Sequence of chain 1.C:
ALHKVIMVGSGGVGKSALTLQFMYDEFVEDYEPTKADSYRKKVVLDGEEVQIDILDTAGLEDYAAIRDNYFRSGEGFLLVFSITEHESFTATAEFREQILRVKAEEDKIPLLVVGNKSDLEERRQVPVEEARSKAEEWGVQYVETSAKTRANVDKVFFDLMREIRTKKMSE

Binding-site contacts:
Ligand atom O1A contacts residue GLY26 of chain 1.C at 3.3 Å.
Ligand atom O2B contacts residue LYS27 of chain 1.C at 3.5 Å (salt-bridge).
Ligand atom C3' contacts residue GLU41 of chain 1.C at 3.5 Å.
Ligand atom PG contacts residue MG1 of chain 1.I at 3.2 Å.
Ligand atom O6 contacts residue ASN128 of chain 1.C at 3.4 Å (h-bond).
Ligand atom O2B contacts residue SER28 of chain 1.C at 2.9 Å (h-bond).
Ligand atom O2G contacts residue GLY71 of chain 1.C at 2.8 Å (h-bond).
Ligand atom N2 contacts residue ASP131 of chain 1.C at 2.9 Å (salt-bridge).
Ligand atom O3G contacts residue PRO45 of chain 1.C at 3.5 Å.
Ligand atom O6 contacts residue LYS160 of chain 1.C at 3.6 Å (salt-bridge).
Ligand atom O3G contacts residue TYR43 of chain 1.C at 2.6 Å (h-bond).
Ligand atom C5' contacts residue GLY24 of chain 1.C at 3.5 Å.
Ligand atom O2B contacts residue MG1 of chain 1.I at 2.1 Å.
Ligand atom N3B contacts residue TYR43 of chain 1.C at 3.6 Å.
Ligand atom O2' contacts residue PHE39 of chain 1.C at 3.4 Å.
Ligand atom O1G contacts residue MG1 of chain 1.I at 2.1 Å.
Ligand atom O2' contacts residue GLU41 of chain 1.C at 3.2 Å.
Ligand atom O3A contacts residue GLY26 of chain 1.C at 3.0 Å (h-bond).
Ligand atom O2A contacts residue TYR43 of chain 1.C at 3.4 Å.
Ligand atom O6 contacts residue SER158 of chain 1.C at 3.5 Å.
Ligand atom O4' contacts residue LYS129 of chain 1.C at 3.1 Å (salt-bridge).
Ligand atom O1B contacts residue LYS27 of chain 1.C at 2.8 Å (salt-bridge).
Ligand atom N7 contacts residue ASN128 of chain 1.C at 3.1 Å (h-bond).
Ligand atom O1B contacts residue VAL25 of chain 1.C at 3.3 Å (h-bond).
Ligand atom O1A contacts residue ALA29 of chain 1.C at 2.7 Å (h-bond).
Ligand atom O2G contacts residue LYS27 of chain 1.C at 2.7 Å (salt-bridge).
Ligand atom O1G contacts residue THR46 of chain 1.C at 2.9 Å (h-bond).
Ligand atom O6 contacts residue ALA159 of chain 1.C at 2.9 Å (h-bond).
Ligand atom C8 contacts residue ALA29 of chain 1.C at 3.5 Å (hydrophobic).
Ligand atom O6 contacts residue ASP131 of chain 1.C at 3.5 Å (salt-bridge).
Ligand atom N3B contacts residue GLY24 of chain 1.C at 3.0 Å (h-bond).
Ligand atom O1A contacts residue SER28 of chain 1.C at 3.3 Å (h-bond).
Ligand atom O2' contacts residue VAL40 of chain 1.C at 2.9 Å (h-bond).
Ligand atom PB contacts residue MG1 of chain 1.I at 3.2 Å.
Ligand atom O1B contacts residue GLY26 of chain 1.C at 3.1 Å (h-bond).
Ligand atom N3B contacts residue MG1 of chain 1.I at 3.5 Å.
Ligand atom O3' contacts residue GLU41 of chain 1.C at 2.6 Å (salt-bridge).
Ligand atom O6 contacts residue LYS129 of chain 1.C at 3.3 Å.
Ligand atom O2G contacts residue GLY23 of chain 1.C at 3.5 Å.
Ligand atom N1 contacts residue ASP131 of chain 1.C at 2.8 Å (salt-bridge).

A protein and the small-molecule ligand that binds it are described below.
Small molecule (SMILES): Nc1nc2c(ncn2[C@@H]2O[C@H](CO[P](=O)(O)O[P](=O)(O)NP(=O)(O)O)[C@@H](O)[C@H]2O)c(=O)[nH]1